Binding-site contacts:
Ligand atom C9 contacts residue ASN283 of chain 1.A at 3.8 Å.
Ligand atom N2 contacts residue ASN285 of chain 1.A at 3.6 Å (h-bond).
Ligand atom N3 contacts residue HIS378 of chain 1.A at 3.6 Å.
Ligand atom C1A contacts residue HIS378 of chain 1.A at 3.7 Å.
Ligand atom O3 contacts residue ALA674 of chain 1.A at 3.2 Å (h-bond).
Ligand atom O2 contacts residue ASN285 of chain 1.A at 2.9 Å (h-bond).
Ligand atom C5 contacts residue LEU137 of chain 1.A at 3.8 Å (hydrophobic).
Ligand atom C8 contacts residue ASN285 of chain 1.A at 3.8 Å.
Ligand atom C6 contacts residue HIS378 of chain 1.A at 3.6 Å.
Ligand atom C4 contacts residue GLY676 of chain 1.A at 3.8 Å.
Ligand atom O3 contacts residue GLU673 of chain 1.A at 2.8 Å (salt-bridge).
Ligand atom C1A contacts residue ASN285 of chain 1.A at 3.5 Å.
Ligand atom O2 contacts residue TYR574 of chain 1.A at 3.1 Å (h-bond).
Ligand atom O3 contacts residue SER675 of chain 1.A at 3.0 Å (h-bond).
Ligand atom N2 contacts residue HIS378 of chain 1.A at 2.7 Å (h-bond).
Ligand atom C2 contacts residue HIS378 of chain 1.A at 3.6 Å.
Ligand atom O5 contacts residue HIS378 of chain 1.A at 3.7 Å.
Ligand atom C3 contacts residue GLU673 of chain 1.A at 3.4 Å.
Ligand atom C8 contacts residue HIS342 of chain 1.A at 3.7 Å.
Ligand atom O6 contacts residue ASN485 of chain 1.A at 2.8 Å (h-bond).
Ligand atom C7 contacts residue ASN285 of chain 1.A at 3.5 Å.
Ligand atom C11 contacts residue ASN285 of chain 1.A at 3.7 Å.
Ligand atom O12 contacts residue ASN283 of chain 1.A at 3.6 Å (h-bond).
Ligand atom N5 contacts residue ASN285 of chain 1.A at 3.5 Å (h-bond).
Ligand atom C6A contacts residue ASN285 of chain 1.A at 3.5 Å.
Ligand atom N3 contacts residue ASN285 of chain 1.A at 3.7 Å.
Ligand atom O5 contacts residue LEU137 of chain 1.A at 3.8 Å.
Ligand atom O4 contacts residue SER675 of chain 1.A at 3.6 Å.
Ligand atom N5 contacts residue LEU137 of chain 1.A at 3.7 Å.
Ligand atom O3 contacts residue GLY676 of chain 1.A at 3.1 Å (h-bond).
Ligand atom N3 contacts residue THR379 of chain 1.A at 3.8 Å.
Ligand atom C9 contacts residue HIS342 of chain 1.A at 3.7 Å.
Ligand atom O4 contacts residue GLY676 of chain 1.A at 2.9 Å (h-bond).
Ligand atom C6 contacts residue ASN485 of chain 1.A at 3.4 Å.
Ligand atom O12 contacts residue PHE286 of chain 1.A at 3.7 Å.
Ligand atom C4A contacts residue ASN285 of chain 1.A at 3.6 Å.
Ligand atom O6 contacts residue HIS378 of chain 1.A at 2.7 Å (h-bond).
Ligand atom O2 contacts residue GLU673 of chain 1.A at 3.2 Å (salt-bridge).
Ligand atom O4 contacts residue ASN485 of chain 1.A at 3.6 Å (h-bond).
Ligand atom C10 contacts residue ASN283 of chain 1.A at 3.4 Å.

Sequence of chain 1.A:
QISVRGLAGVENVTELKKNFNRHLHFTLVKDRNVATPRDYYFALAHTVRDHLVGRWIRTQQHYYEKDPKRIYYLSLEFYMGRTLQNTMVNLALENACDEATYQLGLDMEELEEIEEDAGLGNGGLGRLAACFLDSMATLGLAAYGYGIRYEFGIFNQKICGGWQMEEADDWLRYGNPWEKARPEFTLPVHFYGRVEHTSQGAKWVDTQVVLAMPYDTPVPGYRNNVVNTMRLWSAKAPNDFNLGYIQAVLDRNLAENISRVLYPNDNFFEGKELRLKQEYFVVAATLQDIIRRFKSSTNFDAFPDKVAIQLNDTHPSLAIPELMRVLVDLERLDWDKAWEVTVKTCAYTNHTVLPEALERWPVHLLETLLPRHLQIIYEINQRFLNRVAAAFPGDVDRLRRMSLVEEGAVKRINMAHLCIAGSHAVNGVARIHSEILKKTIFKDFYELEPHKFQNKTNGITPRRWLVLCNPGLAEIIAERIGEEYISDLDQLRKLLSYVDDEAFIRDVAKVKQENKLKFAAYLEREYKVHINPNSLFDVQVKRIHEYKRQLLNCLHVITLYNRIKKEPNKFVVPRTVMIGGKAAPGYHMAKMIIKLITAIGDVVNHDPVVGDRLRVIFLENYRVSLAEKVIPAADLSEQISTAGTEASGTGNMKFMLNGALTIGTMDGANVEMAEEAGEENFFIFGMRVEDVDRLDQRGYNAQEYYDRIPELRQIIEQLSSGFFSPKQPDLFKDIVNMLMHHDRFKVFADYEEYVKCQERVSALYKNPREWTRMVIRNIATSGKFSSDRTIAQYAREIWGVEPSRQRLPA

A protein and the small-molecule ligand that binds it are described below.
Small molecule (SMILES): OC[C@H]1O[C@@H](c2nc(-c3ccc(O)cc3)n[nH]2)[C@H](O)[C@@H](O)[C@@H]1O